Binding-site contacts:
Ligand atom O5 contacts residue ASN1134 of chain 1.B at 2.3 Å (h-bond).
Ligand atom C4 contacts residue ASN1134 of chain 1.B at 4.2 Å.
Ligand atom C7 contacts residue ASN1134 of chain 1.B at 4.1 Å.
Ligand atom C2 contacts residue ASN1134 of chain 1.B at 2.5 Å.
Ligand atom C5 contacts residue ASN1134 of chain 1.B at 3.6 Å.
Ligand atom N2 contacts residue ASN1134 of chain 1.B at 3.0 Å (h-bond).
Ligand atom C3 contacts residue ASN1134 of chain 1.B at 3.8 Å.
Ligand atom C1 contacts residue ASN1134 of chain 1.B at 1.4 Å.
Ligand atom C8 contacts residue ASN1134 of chain 1.B at 4.4 Å.

This protein binds this small molecule.
Small molecule (SMILES): CC(=O)N[C@H]1[C@H](O[C@H]2[C@H](O)[C@@H](NC(C)=O)CO[C@@H]2CO)O[C@H](CO)[C@@H](O)[C@@H]1O

Sequence of chain 1.B:
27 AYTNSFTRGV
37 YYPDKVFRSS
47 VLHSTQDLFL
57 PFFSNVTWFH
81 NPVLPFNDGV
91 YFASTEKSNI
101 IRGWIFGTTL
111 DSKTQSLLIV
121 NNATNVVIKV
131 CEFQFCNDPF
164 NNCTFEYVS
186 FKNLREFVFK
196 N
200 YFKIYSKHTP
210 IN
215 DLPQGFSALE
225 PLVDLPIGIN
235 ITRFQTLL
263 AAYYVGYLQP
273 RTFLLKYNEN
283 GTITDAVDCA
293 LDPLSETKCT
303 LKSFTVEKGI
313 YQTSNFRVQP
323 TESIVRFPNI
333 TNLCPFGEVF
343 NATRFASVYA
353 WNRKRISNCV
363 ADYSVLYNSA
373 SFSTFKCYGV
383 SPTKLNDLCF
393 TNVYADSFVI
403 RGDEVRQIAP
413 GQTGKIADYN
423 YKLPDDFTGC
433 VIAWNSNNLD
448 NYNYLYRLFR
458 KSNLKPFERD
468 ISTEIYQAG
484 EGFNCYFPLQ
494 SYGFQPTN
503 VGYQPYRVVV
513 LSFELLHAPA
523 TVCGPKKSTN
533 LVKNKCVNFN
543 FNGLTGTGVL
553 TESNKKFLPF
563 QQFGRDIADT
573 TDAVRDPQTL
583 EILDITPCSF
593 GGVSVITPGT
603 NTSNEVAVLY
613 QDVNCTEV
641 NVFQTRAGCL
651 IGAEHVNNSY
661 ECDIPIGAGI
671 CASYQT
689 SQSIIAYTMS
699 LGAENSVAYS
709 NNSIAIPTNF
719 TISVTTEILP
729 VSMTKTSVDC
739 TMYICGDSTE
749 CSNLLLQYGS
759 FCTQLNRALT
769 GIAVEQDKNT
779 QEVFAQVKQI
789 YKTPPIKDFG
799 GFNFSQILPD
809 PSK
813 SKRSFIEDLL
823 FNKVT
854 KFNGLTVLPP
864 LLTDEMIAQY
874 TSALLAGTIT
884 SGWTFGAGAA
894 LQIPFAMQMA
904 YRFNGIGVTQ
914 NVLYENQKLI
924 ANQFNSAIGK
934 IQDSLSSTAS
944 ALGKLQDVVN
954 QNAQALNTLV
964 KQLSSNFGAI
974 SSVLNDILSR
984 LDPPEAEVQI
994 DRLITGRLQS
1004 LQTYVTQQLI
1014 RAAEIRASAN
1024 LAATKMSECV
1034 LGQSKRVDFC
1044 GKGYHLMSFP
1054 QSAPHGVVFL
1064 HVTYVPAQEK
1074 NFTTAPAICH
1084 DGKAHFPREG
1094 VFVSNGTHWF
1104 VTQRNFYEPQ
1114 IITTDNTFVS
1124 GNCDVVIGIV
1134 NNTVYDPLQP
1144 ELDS